This small molecule binds to this protein.
Small molecule (SMILES): Nc1ncnc2c1ncn2[C@H]1C[C@H](O)[C@@H](CO[P](=O)(O)O[P](=O)(O)OP(=O)(O)O)O1

Binding-site contacts:
Ligand atom O3G contacts residue GLY177 of chain 1.B at 3.1 Å (h-bond).
Ligand atom O2A contacts residue ARG247 of chain 1.B at 3.3 Å (salt-bridge).
Ligand atom O5' contacts residue ARG247 of chain 1.B at 3.2 Å (salt-bridge).
Ligand atom N3 contacts residue LYS176 of chain 1.B at 3.3 Å.
Ligand atom C6 contacts residue ARG247 of chain 1.B at 3.8 Å.
Ligand atom PB contacts residue HIS179 of chain 1.B at 3.9 Å.
Ligand atom N7 contacts residue ARG247 of chain 1.B at 3.9 Å.
Ligand atom O2G contacts residue LYS176 of chain 1.B at 3.4 Å (salt-bridge).
Ligand atom O3B contacts residue MN1 of chain 1.H at 3.9 Å.
Ligand atom N6 contacts residue ARG247 of chain 1.B at 3.5 Å.
Ligand atom C8 contacts residue ARG247 of chain 1.B at 3.7 Å.
Ligand atom O1B contacts residue HIS179 of chain 1.B at 2.7 Å (h-bond).
Ligand atom O1G contacts residue MN1 of chain 1.H at 2.3 Å.
Ligand atom C5 contacts residue ARG247 of chain 1.B at 3.8 Å.
Ligand atom O1G contacts residue ASP140 of chain 1.B at 2.8 Å (salt-bridge).
Ligand atom O3G contacts residue SER173 of chain 1.B at 2.6 Å (h-bond).
Ligand atom O1B contacts residue MN1 of chain 1.H at 2.3 Å.
Ligand atom O3A contacts residue MN1 of chain 1.H at 3.4 Å.
Ligand atom O2B contacts residue HIS179 of chain 1.B at 3.5 Å.
Ligand atom PB contacts residue ARG231 of chain 1.B at 3.9 Å.
Ligand atom O3A contacts residue ARG231 of chain 1.B at 2.7 Å (salt-bridge).
Ligand atom O3G contacts residue MN1 of chain 1.H at 3.5 Å.
Ligand atom O1A contacts residue ARG231 of chain 1.B at 2.8 Å (salt-bridge).
Ligand atom PB contacts residue MN1 of chain 1.H at 3.3 Å.
Ligand atom PA contacts residue ARG247 of chain 1.B at 3.8 Å.
Ligand atom O2G contacts residue GLY175 of chain 1.B at 3.9 Å.
Ligand atom PA contacts residue ARG231 of chain 1.B at 3.3 Å.
Ligand atom O3B contacts residue ARG247 of chain 1.B at 3.1 Å (salt-bridge).
Ligand atom C2 contacts residue LYS176 of chain 1.B at 3.7 Å.
Ligand atom O1B contacts residue ASP138 of chain 1.B at 3.4 Å (salt-bridge).
Ligand atom O3B contacts residue ARG245 of chain 1.B at 3.7 Å.
Ligand atom PG contacts residue MN1 of chain 1.H at 3.3 Å.
Ligand atom O3G contacts residue GLY175 of chain 1.B at 3.9 Å.
Ligand atom O2B contacts residue ARG245 of chain 1.B at 2.9 Å (salt-bridge).
Ligand atom C4 contacts residue ARG247 of chain 1.B at 3.8 Å.
Ligand atom O1B contacts residue SER173 of chain 1.B at 3.9 Å.
Ligand atom O3G contacts residue LYS176 of chain 1.B at 3.1 Å (salt-bridge).
Ligand atom O2G contacts residue ARG247 of chain 1.B at 2.9 Å (salt-bridge).
Ligand atom O4' contacts residue ARG247 of chain 1.B at 3.7 Å.
Ligand atom O2A contacts residue ARG245 of chain 1.B at 2.6 Å (salt-bridge).

Sequence of chain 1.B:
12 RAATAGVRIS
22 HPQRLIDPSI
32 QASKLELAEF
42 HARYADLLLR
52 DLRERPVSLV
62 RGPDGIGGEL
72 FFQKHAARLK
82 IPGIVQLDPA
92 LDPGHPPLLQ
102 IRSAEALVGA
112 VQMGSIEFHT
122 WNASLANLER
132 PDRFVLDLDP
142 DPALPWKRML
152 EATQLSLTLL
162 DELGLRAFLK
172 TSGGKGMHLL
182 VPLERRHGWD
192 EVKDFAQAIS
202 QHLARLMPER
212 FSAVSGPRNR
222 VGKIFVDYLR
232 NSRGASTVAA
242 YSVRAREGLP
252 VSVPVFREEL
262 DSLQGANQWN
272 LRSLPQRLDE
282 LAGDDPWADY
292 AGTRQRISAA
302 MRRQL